The protein below binds the small molecule below.
Small molecule (SMILES): CC(C)CCC[C@@H](C)[C@H]1CC[C@H]2[C@@H]3CC=C4C[C@@H](O)CC[C@]4(C)[C@H]3CC[C@]12C

Binding-site contacts:
Ligand atom C7 contacts residue SER318 of chain 1.F at 3.4 Å.
Ligand atom C24 contacts residue THR295 of chain 1.F at 3.9 Å.
Ligand atom C19 contacts residue ILE303 of chain 1.F at 4.0 Å (hydrophobic).
Ligand atom C8 contacts residue TYR300 of chain 1.F at 3.9 Å (hydrophobic).
Ligand atom C4 contacts residue TYR300 of chain 1.F at 4.4 Å (hydrophobic).
Ligand atom C8 contacts residue SER318 of chain 1.F at 4.4 Å.
Ligand atom C24 contacts residue PRO296 of chain 1.F at 3.9 Å (hydrophobic).
Ligand atom C18 contacts residue ILE303 of chain 1.F at 3.7 Å (hydrophobic).
Ligand atom C6 contacts residue PHE314 of chain 1.F at 4.1 Å (hydrophobic).
Ligand atom C12 contacts residue ILE303 of chain 1.F at 4.5 Å (hydrophobic).
Ligand atom C22 contacts residue PRO296 of chain 1.F at 4.0 Å (hydrophobic).
Ligand atom C11 contacts residue ILE303 of chain 1.F at 4.2 Å (hydrophobic).
Ligand atom C18 contacts residue TYR300 of chain 1.F at 4.0 Å (hydrophobic).
Ligand atom C15 contacts residue SER318 of chain 1.F at 4.4 Å.
Ligand atom C22 contacts residue THR295 of chain 1.F at 4.5 Å.
Ligand atom C18 contacts residue ILE299 of chain 1.F at 4.5 Å (hydrophobic).
Ligand atom C7 contacts residue TYR300 of chain 1.F at 4.0 Å (hydrophobic).
Ligand atom C6 contacts residue SER318 of chain 1.F at 3.6 Å.
Ligand atom C10 contacts residue TYR300 of chain 1.F at 4.4 Å (hydrophobic).
Ligand atom C19 contacts residue TYR300 of chain 1.F at 3.9 Å (hydrophobic).
Ligand atom C25 contacts residue THR295 of chain 1.F at 4.5 Å.
Ligand atom C6 contacts residue TYR300 of chain 1.F at 3.7 Å (hydrophobic).
Ligand atom C27 contacts residue THR295 of chain 1.F at 4.2 Å.
Ligand atom C5 contacts residue TYR300 of chain 1.F at 3.9 Å (hydrophobic).
Ligand atom C20 contacts residue ILE299 of chain 1.F at 4.5 Å (hydrophobic).
Ligand atom C26 contacts residue THR295 of chain 1.F at 4.4 Å.

Sequence of chain 1.F:
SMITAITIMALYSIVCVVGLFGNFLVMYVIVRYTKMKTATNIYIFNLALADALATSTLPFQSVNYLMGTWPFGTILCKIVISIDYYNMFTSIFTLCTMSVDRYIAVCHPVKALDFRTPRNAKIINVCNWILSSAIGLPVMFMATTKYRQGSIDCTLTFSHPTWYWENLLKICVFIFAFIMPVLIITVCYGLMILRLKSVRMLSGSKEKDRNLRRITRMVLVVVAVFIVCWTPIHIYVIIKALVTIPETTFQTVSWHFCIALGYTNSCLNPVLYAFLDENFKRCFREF